Binding-site contacts:
Ligand atom C16 contacts residue GLY18 of chain 1.A at 3.7 Å.
Ligand atom C10 contacts residue ALA91 of chain 1.A at 3.6 Å (hydrophobic).
Ligand atom C17 contacts residue VAL157 of chain 1.A at 3.3 Å (hydrophobic).
Ligand atom C23 contacts residue ALA38 of chain 1.A at 3.4 Å (hydrophobic).
Ligand atom C18 contacts residue THR95 of chain 1.A at 3.6 Å.
Ligand atom N21 contacts residue ALA151 of chain 1.A at 3.0 Å.
Ligand atom C20 contacts residue GLU138 of chain 1.A at 3.8 Å.
Ligand atom N13 contacts residue VAL25 of chain 1.A at 3.8 Å.
Ligand atom C18 contacts residue VAL157 of chain 1.A at 3.2 Å (hydrophobic).
Ligand atom C04 contacts residue PRO92 of chain 1.A at 3.8 Å (hydrophobic).
Ligand atom C10 contacts residue LEU141 of chain 1.A at 3.7 Å (hydrophobic).
Ligand atom O01 contacts residue ALA159 of chain 1.A at 3.5 Å.
Ligand atom O01 contacts residue ARG15 of chain 1.A at 3.6 Å.
Ligand atom C17 contacts residue THR95 of chain 1.A at 3.8 Å.
Ligand atom C18 contacts residue GLU138 of chain 1.A at 3.6 Å.
Ligand atom C05 contacts residue PRO92 of chain 1.A at 3.6 Å (hydrophobic).
Ligand atom C20 contacts residue LEU141 of chain 1.A at 3.9 Å (hydrophobic).
Ligand atom C16 contacts residue VAL157 of chain 1.A at 3.7 Å (hydrophobic).
Ligand atom C14 contacts residue VAL157 of chain 1.A at 3.3 Å (hydrophobic).
Ligand atom C15 contacts residue VAL157 of chain 1.A at 3.5 Å (hydrophobic).
Ligand atom C05 contacts residue GLY94 of chain 1.A at 3.4 Å.
Ligand atom C07 contacts residue GLY94 of chain 1.A at 3.8 Å.
Ligand atom C05 contacts residue ALA91 of chain 1.A at 2.9 Å (hydrophobic).
Ligand atom C19 contacts residue VAL157 of chain 1.A at 3.3 Å (hydrophobic).
Ligand atom C03 contacts residue GLY94 of chain 1.A at 3.8 Å.
Ligand atom N11 contacts residue LEU141 of chain 1.A at 3.5 Å.
Ligand atom C02 contacts residue ARG15 of chain 1.A at 3.5 Å.
Ligand atom C08 contacts residue GLY94 of chain 1.A at 3.5 Å.
Ligand atom N09 contacts residue ALA91 of chain 1.A at 2.5 Å (h-bond).
Ligand atom O01 contacts residue LEU17 of chain 1.A at 3.7 Å.
Ligand atom N24 contacts residue ALA91 of chain 1.A at 3.0 Å (h-bond).
Ligand atom C22 contacts residue LEU72 of chain 1.A at 3.8 Å (hydrophobic).
Ligand atom N24 contacts residue TYR90 of chain 1.A at 3.8 Å.
Ligand atom C04 contacts residue GLY94 of chain 1.A at 3.5 Å.
Ligand atom C23 contacts residue GLU89 of chain 1.A at 3.2 Å.
Ligand atom C08 contacts residue ALA91 of chain 1.A at 3.0 Å (hydrophobic).
Ligand atom C12 contacts residue LEU141 of chain 1.A at 3.5 Å (hydrophobic).
Ligand atom N24 contacts residue GLU89 of chain 1.A at 3.8 Å.
Ligand atom O25 contacts residue ARG15 of chain 1.A at 3.5 Å (salt-bridge).
Ligand atom C22 contacts residue LEU141 of chain 1.A at 3.7 Å (hydrophobic).

Sequence of chain 1.A:
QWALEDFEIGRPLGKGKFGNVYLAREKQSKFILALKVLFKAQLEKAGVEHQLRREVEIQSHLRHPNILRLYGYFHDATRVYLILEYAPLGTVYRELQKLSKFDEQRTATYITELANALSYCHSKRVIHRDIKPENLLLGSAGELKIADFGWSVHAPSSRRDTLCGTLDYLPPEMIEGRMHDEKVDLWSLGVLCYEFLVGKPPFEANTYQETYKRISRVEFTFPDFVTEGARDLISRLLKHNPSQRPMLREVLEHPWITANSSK

The protein below binds the small molecule below.
Small molecule (SMILES): N#Cc1ccccc1Nc1ccnc(Nc2ccc(C(=O)O)cc2)n1